A protein and the small-molecule ligand that binds it are described below.
Small molecule (SMILES): O=C(O)CCCCCCOc1c(Cl)cc(NC(=O)NC(=O)c2ccccc2Cl)cc1Cl

Sequence of chain 2.A:
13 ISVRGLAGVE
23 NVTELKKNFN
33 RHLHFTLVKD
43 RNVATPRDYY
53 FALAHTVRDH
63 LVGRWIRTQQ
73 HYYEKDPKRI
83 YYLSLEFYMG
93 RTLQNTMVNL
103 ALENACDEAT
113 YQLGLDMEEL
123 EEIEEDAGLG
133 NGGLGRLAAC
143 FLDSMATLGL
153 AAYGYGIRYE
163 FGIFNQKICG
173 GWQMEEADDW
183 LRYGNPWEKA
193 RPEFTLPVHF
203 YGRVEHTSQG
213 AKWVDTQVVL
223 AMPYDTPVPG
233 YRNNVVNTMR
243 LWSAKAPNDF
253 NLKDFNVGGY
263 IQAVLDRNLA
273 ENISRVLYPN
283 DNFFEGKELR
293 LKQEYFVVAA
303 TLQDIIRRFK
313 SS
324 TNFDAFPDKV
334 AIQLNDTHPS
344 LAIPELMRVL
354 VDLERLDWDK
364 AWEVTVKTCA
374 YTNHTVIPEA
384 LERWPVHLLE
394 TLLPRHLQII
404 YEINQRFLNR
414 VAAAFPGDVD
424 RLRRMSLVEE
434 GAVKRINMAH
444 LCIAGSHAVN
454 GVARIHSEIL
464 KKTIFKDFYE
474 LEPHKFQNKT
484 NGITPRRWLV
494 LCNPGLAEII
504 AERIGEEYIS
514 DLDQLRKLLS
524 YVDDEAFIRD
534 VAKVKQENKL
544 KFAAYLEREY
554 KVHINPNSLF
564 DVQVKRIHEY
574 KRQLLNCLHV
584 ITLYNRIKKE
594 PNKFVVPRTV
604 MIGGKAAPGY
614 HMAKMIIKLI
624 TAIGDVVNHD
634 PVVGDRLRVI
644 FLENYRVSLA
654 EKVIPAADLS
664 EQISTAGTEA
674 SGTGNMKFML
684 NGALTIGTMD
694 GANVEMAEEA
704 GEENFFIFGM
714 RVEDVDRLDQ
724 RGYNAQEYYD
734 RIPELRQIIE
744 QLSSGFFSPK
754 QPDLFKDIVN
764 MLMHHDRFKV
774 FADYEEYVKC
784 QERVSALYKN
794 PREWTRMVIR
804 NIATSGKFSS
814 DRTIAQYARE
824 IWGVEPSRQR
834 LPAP

Sequence of chain 1.A:
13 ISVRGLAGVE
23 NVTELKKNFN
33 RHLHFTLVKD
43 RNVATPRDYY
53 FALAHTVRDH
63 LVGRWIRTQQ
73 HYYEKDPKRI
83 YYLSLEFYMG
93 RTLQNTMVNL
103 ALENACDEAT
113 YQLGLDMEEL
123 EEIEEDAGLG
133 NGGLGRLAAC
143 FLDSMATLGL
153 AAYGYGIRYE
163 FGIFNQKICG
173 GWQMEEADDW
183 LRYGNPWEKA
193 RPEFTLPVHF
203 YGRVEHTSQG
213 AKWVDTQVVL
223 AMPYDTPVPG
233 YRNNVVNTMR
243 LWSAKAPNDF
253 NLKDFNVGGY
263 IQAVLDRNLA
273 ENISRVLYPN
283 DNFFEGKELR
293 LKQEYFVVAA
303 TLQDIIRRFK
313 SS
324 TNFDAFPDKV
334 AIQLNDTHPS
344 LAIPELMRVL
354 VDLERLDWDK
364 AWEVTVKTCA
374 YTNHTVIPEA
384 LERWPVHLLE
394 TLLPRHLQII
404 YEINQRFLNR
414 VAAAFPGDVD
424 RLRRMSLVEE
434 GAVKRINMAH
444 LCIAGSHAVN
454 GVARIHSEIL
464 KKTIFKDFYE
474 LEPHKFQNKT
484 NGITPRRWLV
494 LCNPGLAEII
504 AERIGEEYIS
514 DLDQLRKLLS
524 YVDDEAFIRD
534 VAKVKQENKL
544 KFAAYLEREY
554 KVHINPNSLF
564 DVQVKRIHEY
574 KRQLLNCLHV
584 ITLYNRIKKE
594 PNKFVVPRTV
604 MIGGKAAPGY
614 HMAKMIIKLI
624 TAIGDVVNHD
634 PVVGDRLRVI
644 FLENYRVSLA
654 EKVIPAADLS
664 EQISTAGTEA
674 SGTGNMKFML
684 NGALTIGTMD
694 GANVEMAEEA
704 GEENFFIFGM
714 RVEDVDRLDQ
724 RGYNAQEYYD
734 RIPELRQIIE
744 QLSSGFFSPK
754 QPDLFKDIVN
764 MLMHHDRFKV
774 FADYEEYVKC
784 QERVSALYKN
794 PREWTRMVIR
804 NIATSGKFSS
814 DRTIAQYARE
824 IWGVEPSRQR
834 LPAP

Binding-site contacts:
Ligand atom N1 contacts residue VAL40 of chain 1.A at 3.2 Å (h-bond).
Ligand atom C9 contacts residue VAL45 of chain 1.A at 3.8 Å (hydrophobic).
Ligand atom C12 contacts residue GLN72 of chain 2.A at 3.6 Å.
Ligand atom C19 contacts residue ASN44 of chain 1.A at 3.5 Å.
Ligand atom C4 contacts residue VAL40 of chain 1.A at 3.3 Å (hydrophobic).
Ligand atom C21 contacts residue ASN44 of chain 1.A at 2.6 Å.
Ligand atom C6 contacts residue VAL40 of chain 1.A at 3.2 Å (hydrophobic).
Ligand atom C3 contacts residue VAL40 of chain 1.A at 3.5 Å (hydrophobic).
Ligand atom O4 contacts residue ARG43 of chain 1.A at 3.8 Å.
Ligand atom N1 contacts residue ILE68 of chain 2.A at 3.7 Å.
Ligand atom CL1 contacts residue GLN71 of chain 2.A at 3.5 Å.
Ligand atom C8 contacts residue VAL45 of chain 1.A at 3.7 Å (hydrophobic).
Ligand atom C1 contacts residue VAL40 of chain 1.A at 3.7 Å (hydrophobic).
Ligand atom CL2 contacts residue ASN44 of chain 1.A at 3.5 Å.
Ligand atom C7 contacts residue VAL40 of chain 1.A at 3.7 Å (hydrophobic).
Ligand atom C4 contacts residue ARG193 of chain 2.A at 3.3 Å.
Ligand atom C13 contacts residue GLN72 of chain 2.A at 3.6 Å.
Ligand atom CL2 contacts residue GLN72 of chain 2.A at 3.9 Å.
Ligand atom C6 contacts residue ARG193 of chain 2.A at 3.5 Å.
Ligand atom C10 contacts residue VAL45 of chain 1.A at 3.7 Å (hydrophobic).
Ligand atom CL3 contacts residue GLN72 of chain 2.A at 3.8 Å.
Ligand atom O5 contacts residue ASN44 of chain 1.A at 3.4 Å (h-bond).
Ligand atom CL1 contacts residue TRP67 of chain 2.A at 3.4 Å.
Ligand atom C20 contacts residue ASN44 of chain 1.A at 2.5 Å.
Ligand atom O4 contacts residue VAL45 of chain 1.A at 3.7 Å.
Ligand atom CL2 contacts residue ASP42 of chain 1.A at 3.4 Å.
Ligand atom O1 contacts residue GLN71 of chain 2.A at 3.8 Å.
Ligand atom C3 contacts residue LYS191 of chain 2.A at 3.9 Å.
Ligand atom C5 contacts residue VAL40 of chain 1.A at 2.8 Å (hydrophobic).
Ligand atom O2 contacts residue LYS41 of chain 1.A at 3.6 Å.
Ligand atom C2 contacts residue VAL40 of chain 1.A at 3.4 Å (hydrophobic).
Ligand atom O2 contacts residue VAL45 of chain 1.A at 3.2 Å.
Ligand atom O4 contacts residue ASN44 of chain 1.A at 1.9 Å.
Ligand atom C16 contacts residue TYR75 of chain 2.A at 3.2 Å (hydrophobic).
Ligand atom C2 contacts residue TRP67 of chain 2.A at 3.6 Å (hydrophobic).
Ligand atom CL3 contacts residue TYR75 of chain 2.A at 3.0 Å.
Ligand atom C17 contacts residue TYR75 of chain 2.A at 3.7 Å (hydrophobic).
Ligand atom C5 contacts residue ARG193 of chain 2.A at 3.1 Å.
Ligand atom O2 contacts residue ASP42 of chain 1.A at 3.0 Å (salt-bridge).
Ligand atom C11 contacts residue GLN72 of chain 2.A at 3.8 Å.